Binding-site contacts:
Ligand atom C15 contacts residue GLN280 of chain 1.C at 3.1 Å.
Ligand atom O8 contacts residue PHE283 of chain 1.C at 3.9 Å.
Ligand atom S3 contacts residue PHE250 of chain 1.C at 3.8 Å.
Ligand atom C17 contacts residue MET267 of chain 1.C at 3.9 Å (hydrophobic).
Ligand atom C12 contacts residue VAL232 of chain 1.C at 4.3 Å (hydrophobic).
Ligand atom CL13 contacts residue ILE246 of chain 1.C at 3.6 Å.
Ligand atom S3 contacts residue TYR78 of chain 1.C at 4.2 Å.
Ligand atom C14 contacts residue PHE283 of chain 1.C at 3.4 Å (hydrophobic).
Ligand atom O8 contacts residue LEU229 of chain 1.C at 4.1 Å.
Ligand atom C17 contacts residue TYR247 of chain 1.C at 4.1 Å (hydrophobic).
Ligand atom C11 contacts residue LEU229 of chain 1.C at 3.9 Å (hydrophobic).
Ligand atom CL13 contacts residue GLN280 of chain 1.C at 3.6 Å.
Ligand atom C11 contacts residue PHE283 of chain 1.C at 3.9 Å (hydrophobic).
Ligand atom C17 contacts residue PHE250 of chain 1.C at 4.1 Å (hydrophobic).
Ligand atom C7 contacts residue PHE250 of chain 1.C at 4.2 Å (hydrophobic).
Ligand atom C16 contacts residue MET267 of chain 1.C at 3.3 Å (hydrophobic).
Ligand atom N1 contacts residue HIS79 of chain 1.C at 3.1 Å.
Ligand atom S3 contacts residue ILE246 of chain 1.C at 4.0 Å.
Ligand atom CL13 contacts residue VAL232 of chain 1.C at 3.6 Å.
Ligand atom C12 contacts residue ILE246 of chain 1.C at 3.6 Å (hydrophobic).
Ligand atom C2 contacts residue PHE250 of chain 1.C at 4.2 Å (hydrophobic).
Ligand atom N4 contacts residue HIS79 of chain 1.C at 3.9 Å.
Ligand atom C12 contacts residue PHE283 of chain 1.C at 4.0 Å (hydrophobic).
Ligand atom C7 contacts residue PHE283 of chain 1.C at 3.5 Å (hydrophobic).
Ligand atom C12 contacts residue SER231 of chain 1.C at 3.8 Å.
Ligand atom CL13 contacts residue SER231 of chain 1.C at 4.3 Å.
Ligand atom C15 contacts residue PHE283 of chain 1.C at 3.8 Å (hydrophobic).
Ligand atom C17 contacts residue PHE283 of chain 1.C at 3.7 Å (hydrophobic).
Ligand atom C9 contacts residue PHE283 of chain 1.C at 3.7 Å (hydrophobic).
Ligand atom C16 contacts residue PHE283 of chain 1.C at 3.5 Å (hydrophobic).
Ligand atom C10 contacts residue ILE246 of chain 1.C at 3.6 Å (hydrophobic).
Ligand atom C10 contacts residue VAL232 of chain 1.C at 4.2 Å (hydrophobic).
Ligand atom N1 contacts residue PHE250 of chain 1.C at 3.8 Å.
Ligand atom C10 contacts residue PHE283 of chain 1.C at 3.8 Å (hydrophobic).
Ligand atom N4 contacts residue PHE250 of chain 1.C at 4.2 Å.
Ligand atom S3 contacts residue HIS79 of chain 1.C at 4.3 Å.
Ligand atom C14 contacts residue PHE250 of chain 1.C at 3.7 Å (hydrophobic).
Ligand atom C17 contacts residue GLN280 of chain 1.C at 3.4 Å.
Ligand atom C16 contacts residue PHE250 of chain 1.C at 3.8 Å (hydrophobic).
Ligand atom C6 contacts residue PHE283 of chain 1.C at 3.5 Å (hydrophobic).

A protein and the small-molecule ligand that binds it are described below.
Small molecule (SMILES): Clc1ccc(Oc2cnns2)c2ccccc12

Sequence of chain 1.C:
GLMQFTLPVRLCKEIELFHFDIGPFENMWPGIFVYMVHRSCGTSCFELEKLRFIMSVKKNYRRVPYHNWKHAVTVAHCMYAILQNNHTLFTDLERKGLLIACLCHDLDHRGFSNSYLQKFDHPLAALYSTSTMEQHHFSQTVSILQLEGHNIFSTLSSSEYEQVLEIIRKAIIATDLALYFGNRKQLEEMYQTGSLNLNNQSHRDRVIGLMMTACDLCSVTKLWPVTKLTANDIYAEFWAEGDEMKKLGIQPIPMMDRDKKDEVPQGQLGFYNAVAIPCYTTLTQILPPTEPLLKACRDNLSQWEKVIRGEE